Sequence of chain 1.D:
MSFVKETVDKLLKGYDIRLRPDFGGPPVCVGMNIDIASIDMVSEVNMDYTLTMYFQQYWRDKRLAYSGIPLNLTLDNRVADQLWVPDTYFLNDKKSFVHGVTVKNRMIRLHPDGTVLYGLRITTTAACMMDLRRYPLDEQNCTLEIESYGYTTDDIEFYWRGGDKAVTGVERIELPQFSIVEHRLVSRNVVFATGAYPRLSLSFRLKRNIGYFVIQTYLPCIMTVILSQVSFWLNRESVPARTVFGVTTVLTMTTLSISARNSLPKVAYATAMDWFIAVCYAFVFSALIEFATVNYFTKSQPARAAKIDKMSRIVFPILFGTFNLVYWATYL

Binding-site contacts:
Ligand atom O6 contacts residue TYR31 of chain 1.I at 3.9 Å.
Ligand atom C7 contacts residue ARG227 of chain 1.D at 4.0 Å.
Ligand atom C8 contacts residue ASP113 of chain 1.I at 2.9 Å.
Ligand atom O7 contacts residue ARG227 of chain 1.D at 4.0 Å.
Ligand atom O3 contacts residue ARG227 of chain 1.D at 4.1 Å.
Ligand atom C6 contacts residue TYR31 of chain 1.I at 3.1 Å (hydrophobic).
Ligand atom C8 contacts residue GLU221 of chain 1.D at 4.1 Å.
Ligand atom C2 contacts residue ARG223 of chain 1.D at 4.0 Å.
Ligand atom O3 contacts residue VAL225 of chain 1.D at 4.0 Å.
Ligand atom O6 contacts residue ASN30 of chain 1.I at 3.5 Å.
Ligand atom N2 contacts residue SER242 of chain 1.D at 3.4 Å (h-bond).
Ligand atom O7 contacts residue ARG244 of chain 1.D at 3.8 Å.
Ligand atom O5 contacts residue ASN180 of chain 1.D at 2.4 Å (h-bond).
Ligand atom C8 contacts residue ARG244 of chain 1.D at 4.1 Å.
Ligand atom C3 contacts residue ASN180 of chain 1.D at 3.8 Å.
Ligand atom C4 contacts residue TYR31 of chain 1.I at 4.1 Å (hydrophobic).
Ligand atom O5 contacts residue VAL225 of chain 1.D at 4.1 Å.
Ligand atom O7 contacts residue ASN180 of chain 1.D at 3.0 Å (h-bond).
Ligand atom C7 contacts residue ARG223 of chain 1.D at 3.6 Å.
Ligand atom C2 contacts residue ASN180 of chain 1.D at 2.5 Å.
Ligand atom O5 contacts residue SER226 of chain 1.D at 4.1 Å.
Ligand atom C1 contacts residue ASN180 of chain 1.D at 1.4 Å.
Ligand atom C1 contacts residue TYR31 of chain 1.I at 3.8 Å (hydrophobic).
Ligand atom C7 contacts residue ASN180 of chain 1.D at 3.2 Å.
Ligand atom N2 contacts residue TYR31 of chain 1.I at 4.0 Å.
Ligand atom N2 contacts residue ARG223 of chain 1.D at 3.8 Å.
Ligand atom C8 contacts residue SER242 of chain 1.D at 4.0 Å.
Ligand atom O6 contacts residue ARG223 of chain 1.D at 3.7 Å.
Ligand atom C7 contacts residue ASP113 of chain 1.I at 3.5 Å.
Ligand atom C8 contacts residue ARG227 of chain 1.D at 3.9 Å.
Ligand atom N2 contacts residue ASN180 of chain 1.D at 3.0 Å (h-bond).
Ligand atom O7 contacts residue ARG223 of chain 1.D at 3.7 Å.
Ligand atom C8 contacts residue SER103 of chain 1.I at 4.1 Å.
Ligand atom C6 contacts residue SER226 of chain 1.D at 3.9 Å.
Ligand atom C7 contacts residue SER242 of chain 1.D at 4.2 Å.
Ligand atom C5 contacts residue ASN180 of chain 1.D at 3.6 Å.
Ligand atom N2 contacts residue ASP113 of chain 1.I at 3.1 Å (salt-bridge).
Ligand atom C3 contacts residue SER242 of chain 1.D at 4.1 Å.
Ligand atom C8 contacts residue ARG223 of chain 1.D at 4.0 Å.
Ligand atom O3 contacts residue ARG223 of chain 1.D at 3.2 Å (salt-bridge).

Sequence of chain 1.I:
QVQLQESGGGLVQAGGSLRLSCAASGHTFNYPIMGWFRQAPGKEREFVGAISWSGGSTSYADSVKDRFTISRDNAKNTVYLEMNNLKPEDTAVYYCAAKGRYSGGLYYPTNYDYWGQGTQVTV

This small molecule binds to this protein.
Small molecule (SMILES): CC(=O)N[C@H]1[C@H](O[C@H]2[C@H](O)[C@@H](NC(C)=O)CO[C@@H]2CO)O[C@H](CO)[C@@H](O[C@@H]2O[C@H](CO[C@H]3O[C@H](CO)[C@@H](O)[C@H](O[C@H]4O[C@H](CO)[C@@H](O)[C@H](O)[C@@H]4O)[C@@H]3O)[C@@H](O)[C@H](O[C@H]3O[C@H](CO)[C@@H](O)[C@H](O)[C@@H]3O)[C@@H]2O)[C@@H]1O